Sequence of chain 1.A:
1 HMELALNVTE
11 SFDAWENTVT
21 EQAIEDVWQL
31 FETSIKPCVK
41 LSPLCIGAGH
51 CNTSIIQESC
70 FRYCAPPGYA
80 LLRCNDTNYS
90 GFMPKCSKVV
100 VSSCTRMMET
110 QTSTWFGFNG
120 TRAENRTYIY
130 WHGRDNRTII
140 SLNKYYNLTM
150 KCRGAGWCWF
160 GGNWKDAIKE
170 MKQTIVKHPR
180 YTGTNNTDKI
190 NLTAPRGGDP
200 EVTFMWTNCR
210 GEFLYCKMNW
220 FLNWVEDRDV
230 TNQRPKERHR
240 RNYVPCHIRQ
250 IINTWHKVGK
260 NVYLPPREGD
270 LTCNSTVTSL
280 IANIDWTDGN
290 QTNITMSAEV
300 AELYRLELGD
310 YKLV

A small-molecule ligand and the protein it binds are described below.
Small molecule (SMILES): CC(=O)N[C@H]1[C@H](O[C@H]2[C@H](O)[C@@H](NC(C)=O)CO[C@@H]2CO[C@H]2O[C@@H](C)[C@@H](O)[C@@H](O)[C@@H]2O)O[C@H](CO)[C@@H](O[C@@H]2O[C@H](CO[C@H]3O[C@H](CO)[C@@H](O)[C@H](O)[C@@H]3O)[C@@H](O)[C@H](O[C@H]3O[C@H](CO)[C@@H](O)[C@H](O)[C@@H]3O)[C@@H]2O)[C@@H]1O

Binding-site contacts:
Ligand atom O7 contacts residue ASN84 of chain 1.A at 3.7 Å.
Ligand atom C1 contacts residue ASP85 of chain 1.A at 4.0 Å.
Ligand atom C6 contacts residue ASP85 of chain 1.A at 3.9 Å.
Ligand atom O6 contacts residue ASN84 of chain 1.A at 3.1 Å (h-bond).
Ligand atom C1 contacts residue ASN84 of chain 1.A at 3.0 Å.
Ligand atom C1 contacts residue ASP85 of chain 1.A at 3.5 Å.
Ligand atom C6 contacts residue THR86 of chain 1.A at 3.6 Å.
Ligand atom C3 contacts residue ASN84 of chain 1.A at 3.8 Å.
Ligand atom C4 contacts residue ASN84 of chain 1.A at 4.3 Å.
Ligand atom C8 contacts residue ASN87 of chain 1.A at 3.7 Å.
Ligand atom C4 contacts residue ASP85 of chain 1.A at 4.5 Å.
Ligand atom C5 contacts residue THR86 of chain 1.A at 3.9 Å.
Ligand atom O7 contacts residue VAL99 of chain 1.A at 4.2 Å.
Ligand atom C6 contacts residue ASN84 of chain 1.A at 3.9 Å.
Ligand atom C3 contacts residue ASN84 of chain 1.A at 3.9 Å.
Ligand atom O2 contacts residue ASN84 of chain 1.A at 3.9 Å.
Ligand atom C5 contacts residue ASN84 of chain 1.A at 3.9 Å.
Ligand atom O5 contacts residue THR86 of chain 1.A at 4.5 Å.
Ligand atom C6 contacts residue ARG121 of chain 1.A at 4.3 Å.
Ligand atom C2 contacts residue ASN84 of chain 1.A at 2.6 Å.
Ligand atom O7 contacts residue CYS83 of chain 1.A at 4.3 Å.
Ligand atom C5 contacts residue ASP85 of chain 1.A at 4.1 Å.
Ligand atom C1 contacts residue THR86 of chain 1.A at 4.5 Å.
Ligand atom C6 contacts residue ASP85 of chain 1.A at 3.6 Å.
Ligand atom O5 contacts residue ASP85 of chain 1.A at 3.5 Å (salt-bridge).
Ligand atom C5 contacts residue ASN84 of chain 1.A at 3.5 Å.
Ligand atom C1 contacts residue ASN84 of chain 1.A at 1.4 Å.
Ligand atom O5 contacts residue ASP85 of chain 1.A at 3.0 Å (salt-bridge).
Ligand atom C8 contacts residue THR86 of chain 1.A at 3.9 Å.
Ligand atom O6 contacts residue THR86 of chain 1.A at 3.2 Å (h-bond).
Ligand atom O6 contacts residue ASP85 of chain 1.A at 2.9 Å.
Ligand atom N2 contacts residue ASN84 of chain 1.A at 3.0 Å (h-bond).
Ligand atom C2 contacts residue ASN84 of chain 1.A at 3.8 Å.
Ligand atom C4 contacts residue ASN84 of chain 1.A at 3.5 Å.
Ligand atom C5 contacts residue ASP85 of chain 1.A at 3.1 Å.
Ligand atom O5 contacts residue ASN84 of chain 1.A at 3.8 Å.
Ligand atom O5 contacts residue ASN84 of chain 1.A at 2.3 Å (h-bond).
Ligand atom C7 contacts residue ASN84 of chain 1.A at 3.8 Å.